The small molecule below binds the protein below.
Small molecule (SMILES): CC(=O)N[C@H]1[C@H](O[C@H]2[C@H](O)[C@@H](NC(C)=O)CO[C@@H]2CO)O[C@H](CO)[C@@H](O[C@H]2O[C@H](CO[C@H]3O[C@H](CO)[C@@H](O)[C@H](O)[C@@H]3O)[C@@H](O)[C@H](O)[C@@H]2O)[C@@H]1O

Binding-site contacts:
Ligand atom C6 contacts residue LEU207 of chain 1.A at 4.0 Å (hydrophobic).
Ligand atom C6 contacts residue TYR116 of chain 1.B at 3.6 Å (hydrophobic).
Ligand atom C3 contacts residue ASN113 of chain 1.B at 3.8 Å.
Ligand atom C3 contacts residue ARG185 of chain 1.B at 3.8 Å.
Ligand atom C2 contacts residue ASN113 of chain 1.B at 2.4 Å.
Ligand atom C1 contacts residue ASN113 of chain 1.B at 1.4 Å.
Ligand atom C4 contacts residue ARG185 of chain 1.B at 3.7 Å.
Ligand atom C2 contacts residue ARG185 of chain 1.B at 3.9 Å.
Ligand atom O7 contacts residue ASN113 of chain 1.B at 3.8 Å.
Ligand atom O4 contacts residue ARG185 of chain 1.B at 3.0 Å (salt-bridge).
Ligand atom C2 contacts residue GLU109 of chain 1.B at 4.1 Å.
Ligand atom C4 contacts residue LEU207 of chain 1.A at 4.2 Å (hydrophobic).
Ligand atom C5 contacts residue LEU207 of chain 1.A at 4.1 Å (hydrophobic).
Ligand atom C1 contacts residue ARG185 of chain 1.B at 4.0 Å.
Ligand atom C1 contacts residue TYR116 of chain 1.B at 4.1 Å (hydrophobic).
Ligand atom O2 contacts residue ASP208 of chain 1.A at 4.0 Å.
Ligand atom O5 contacts residue LEU207 of chain 1.A at 3.9 Å.
Ligand atom O4 contacts residue GLN239 of chain 1.A at 4.0 Å.
Ligand atom O7 contacts residue ARG185 of chain 1.B at 2.7 Å (salt-bridge).
Ligand atom C7 contacts residue ASN113 of chain 1.B at 3.5 Å.
Ligand atom C6 contacts residue ASP208 of chain 1.A at 3.4 Å.
Ligand atom C5 contacts residue PHE189 of chain 1.B at 4.0 Å (hydrophobic).
Ligand atom O6 contacts residue LEU207 of chain 1.A at 4.0 Å.
Ligand atom C7 contacts residue ARG185 of chain 1.B at 2.5 Å.
Ligand atom C6 contacts residue PHE189 of chain 1.B at 3.9 Å (hydrophobic).
Ligand atom O5 contacts residue TYR116 of chain 1.B at 3.5 Å.
Ligand atom O6 contacts residue TYR116 of chain 1.B at 3.7 Å.
Ligand atom O5 contacts residue ASN113 of chain 1.B at 2.4 Å (h-bond).
Ligand atom C4 contacts residue ASN113 of chain 1.B at 4.2 Å.
Ligand atom O7 contacts residue LEU207 of chain 1.A at 3.9 Å.
Ligand atom O5 contacts residue GLU109 of chain 1.B at 3.3 Å (salt-bridge).
Ligand atom O6 contacts residue ASP208 of chain 1.A at 2.4 Å (salt-bridge).
Ligand atom N2 contacts residue ASN113 of chain 1.B at 2.9 Å (h-bond).
Ligand atom C8 contacts residue ARG185 of chain 1.B at 3.0 Å.
Ligand atom C5 contacts residue ASN113 of chain 1.B at 3.6 Å.
Ligand atom C1 contacts residue GLU109 of chain 1.B at 3.5 Å.
Ligand atom O3 contacts residue LEU207 of chain 1.A at 4.4 Å.
Ligand atom C5 contacts residue ARG185 of chain 1.B at 3.8 Å.
Ligand atom C5 contacts residue TYR116 of chain 1.B at 4.4 Å (hydrophobic).
Ligand atom N2 contacts residue ARG185 of chain 1.B at 3.5 Å (salt-bridge).

Sequence of chain 1.A:
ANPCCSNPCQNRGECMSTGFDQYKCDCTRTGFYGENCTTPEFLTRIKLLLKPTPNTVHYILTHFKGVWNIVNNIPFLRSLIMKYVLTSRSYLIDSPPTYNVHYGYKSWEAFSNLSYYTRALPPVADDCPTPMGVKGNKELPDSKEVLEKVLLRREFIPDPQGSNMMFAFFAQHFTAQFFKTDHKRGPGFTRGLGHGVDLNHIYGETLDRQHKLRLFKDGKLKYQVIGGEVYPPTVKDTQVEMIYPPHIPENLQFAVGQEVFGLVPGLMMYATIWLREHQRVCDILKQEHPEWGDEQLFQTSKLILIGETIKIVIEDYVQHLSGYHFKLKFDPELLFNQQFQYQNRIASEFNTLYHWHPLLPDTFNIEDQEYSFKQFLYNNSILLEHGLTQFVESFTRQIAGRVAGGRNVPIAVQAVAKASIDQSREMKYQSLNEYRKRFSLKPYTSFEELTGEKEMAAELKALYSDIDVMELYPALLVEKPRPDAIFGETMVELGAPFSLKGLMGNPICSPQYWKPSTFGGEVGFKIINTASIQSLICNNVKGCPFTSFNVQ

Sequence of chain 1.B:
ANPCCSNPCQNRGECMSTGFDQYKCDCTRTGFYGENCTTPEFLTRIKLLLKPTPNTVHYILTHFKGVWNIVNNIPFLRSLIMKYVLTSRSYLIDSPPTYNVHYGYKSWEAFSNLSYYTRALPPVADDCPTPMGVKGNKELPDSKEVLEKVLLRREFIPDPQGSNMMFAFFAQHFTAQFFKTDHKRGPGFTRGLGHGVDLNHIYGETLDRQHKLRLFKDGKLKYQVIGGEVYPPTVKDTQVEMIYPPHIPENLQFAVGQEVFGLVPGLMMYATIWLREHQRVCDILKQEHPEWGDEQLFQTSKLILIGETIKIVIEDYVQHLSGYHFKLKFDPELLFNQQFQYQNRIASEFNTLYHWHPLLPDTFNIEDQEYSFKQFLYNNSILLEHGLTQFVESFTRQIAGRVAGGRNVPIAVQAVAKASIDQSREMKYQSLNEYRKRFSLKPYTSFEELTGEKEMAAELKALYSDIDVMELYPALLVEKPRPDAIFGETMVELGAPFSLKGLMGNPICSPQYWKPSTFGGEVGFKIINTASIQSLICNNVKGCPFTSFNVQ